Sequence of chain 1.P:
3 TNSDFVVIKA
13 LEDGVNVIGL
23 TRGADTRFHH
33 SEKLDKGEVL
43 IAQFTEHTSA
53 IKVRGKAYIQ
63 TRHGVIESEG

A protein and the small-molecule ligand that binds it are described below.
Small molecule (SMILES): N[C@@H](Cc1c[nH]c2ccccc12)C(=O)O

Binding-site contacts:
Ligand atom OXT contacts residue HIS49 of chain 1.O at 3.9 Å.
Ligand atom CZ2 contacts residue ALA44 of chain 1.O at 4.0 Å (hydrophobic).
Ligand atom CD1 contacts residue THR47 of chain 1.O at 3.8 Å.
Ligand atom CA contacts residue THR28 of chain 1.P at 3.1 Å.
Ligand atom CA contacts residue SER51 of chain 1.P at 3.9 Å.
Ligand atom CE3 contacts residue HIS31 of chain 1.O at 3.9 Å.
Ligand atom CD1 contacts residue GLN45 of chain 1.O at 3.6 Å.
Ligand atom CE2 contacts residue THR50 of chain 1.O at 4.0 Å.
Ligand atom CA contacts residue THR23 of chain 1.P at 3.7 Å.
Ligand atom CD1 contacts residue ALA52 of chain 1.P at 4.0 Å (hydrophobic).
Ligand atom C contacts residue GLY25 of chain 1.P at 3.4 Å.
Ligand atom CB contacts residue THR28 of chain 1.P at 3.4 Å.
Ligand atom CZ3 contacts residue GLY21 of chain 1.O at 3.7 Å.
Ligand atom OXT contacts residue THR50 of chain 1.O at 3.1 Å (h-bond).
Ligand atom N contacts residue ARG24 of chain 1.P at 3.8 Å.
Ligand atom CZ2 contacts residue ILE53 of chain 1.O at 4.0 Å (hydrophobic).
Ligand atom N contacts residue THR23 of chain 1.P at 2.7 Å (h-bond).
Ligand atom CG contacts residue SER51 of chain 1.P at 3.8 Å.
Ligand atom CZ2 contacts residue THR50 of chain 1.O at 3.9 Å.
Ligand atom O contacts residue ARG24 of chain 1.P at 3.5 Å.
Ligand atom N contacts residue THR28 of chain 1.P at 2.8 Å (h-bond).
Ligand atom CE2 contacts residue GLN45 of chain 1.O at 3.9 Å.
Ligand atom N contacts residue GLY25 of chain 1.P at 2.8 Å (h-bond).
Ligand atom NE1 contacts residue GLN45 of chain 1.O at 2.8 Å (h-bond).
Ligand atom CD2 contacts residue THR50 of chain 1.O at 4.0 Å.
Ligand atom CE2 contacts residue ALA44 of chain 1.O at 4.0 Å (hydrophobic).
Ligand atom CB contacts residue SER51 of chain 1.P at 3.3 Å.
Ligand atom C contacts residue THR47 of chain 1.O at 3.6 Å.
Ligand atom N contacts residue ASP27 of chain 1.P at 2.9 Å (salt-bridge).
Ligand atom O contacts residue SER51 of chain 1.P at 2.8 Å (h-bond).
Ligand atom CD1 contacts residue SER51 of chain 1.P at 3.4 Å.
Ligand atom CB contacts residue THR23 of chain 1.P at 3.7 Å.
Ligand atom C contacts residue SER51 of chain 1.P at 3.5 Å.
Ligand atom CA contacts residue GLY25 of chain 1.P at 3.5 Å.
Ligand atom CH2 contacts residue GLY21 of chain 1.O at 3.5 Å.
Ligand atom NE1 contacts residue ALA44 of chain 1.O at 3.8 Å.
Ligand atom O contacts residue GLY25 of chain 1.P at 3.0 Å (h-bond).
Ligand atom OXT contacts residue THR47 of chain 1.O at 2.6 Å (h-bond).
Ligand atom OXT contacts residue HIS31 of chain 1.O at 4.0 Å.
Ligand atom O contacts residue THR47 of chain 1.O at 3.6 Å.

Sequence of chain 1.O:
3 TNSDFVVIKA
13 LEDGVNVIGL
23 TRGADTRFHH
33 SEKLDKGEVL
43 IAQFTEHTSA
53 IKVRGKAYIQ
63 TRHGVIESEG